Sequence of chain 26.B:
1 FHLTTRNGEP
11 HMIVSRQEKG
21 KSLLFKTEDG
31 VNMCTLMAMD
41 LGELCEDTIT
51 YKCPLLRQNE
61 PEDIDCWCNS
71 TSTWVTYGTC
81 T

Binding-site contacts:
Ligand atom C2 contacts residue BMA1 of chain 26.P at 3.2 Å.
Ligand atom O2 contacts residue HIS2 of chain 26.B at 3.4 Å (h-bond).
Ligand atom C1 contacts residue NAG1 of chain 26.N at 1.7 Å.
Ligand atom O5 contacts residue NAG1 of chain 26.N at 2.5 Å (h-bond).
Ligand atom O2 contacts residue NAG1 of chain 26.N at 3.4 Å (h-bond).
Ligand atom C3 contacts residue NAG1 of chain 26.N at 4.1 Å.
Ligand atom O4 contacts residue BMA1 of chain 26.P at 4.0 Å.
Ligand atom O2 contacts residue BMA1 of chain 26.P at 3.0 Å (h-bond).
Ligand atom C4 contacts residue BMA1 of chain 26.P at 3.6 Å.
Ligand atom O6 contacts residue NAG1 of chain 26.N at 4.5 Å.
Ligand atom C2 contacts residue NAG1 of chain 26.N at 2.9 Å.
Ligand atom C5 contacts residue NAG1 of chain 26.N at 3.8 Å.
Ligand atom C2 contacts residue HIS2 of chain 26.B at 4.5 Å.
Ligand atom O3 contacts residue BMA1 of chain 26.P at 1.1 Å.
Ligand atom C3 contacts residue BMA1 of chain 26.P at 2.5 Å.

A protein and the small-molecule ligand that binds it are described below.
Small molecule (SMILES): OC[C@H]1O[C@@H](O)[C@@H](O)[C@@H](O)[C@@H]1O